The protein below binds the small molecule below.
Small molecule (SMILES): CC(=O)N[C@H]1[C@H](O[C@H]2[C@H](O)[C@@H](NC(C)=O)CO[C@@H]2CO)O[C@H](CO)[C@@H](O)[C@@H]1O

Sequence of chain 3.B:
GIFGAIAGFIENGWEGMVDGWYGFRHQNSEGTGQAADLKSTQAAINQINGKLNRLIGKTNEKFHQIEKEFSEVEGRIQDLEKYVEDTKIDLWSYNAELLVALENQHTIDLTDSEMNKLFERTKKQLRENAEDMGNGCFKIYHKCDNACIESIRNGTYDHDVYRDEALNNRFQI

Sequence of chain 3.A:
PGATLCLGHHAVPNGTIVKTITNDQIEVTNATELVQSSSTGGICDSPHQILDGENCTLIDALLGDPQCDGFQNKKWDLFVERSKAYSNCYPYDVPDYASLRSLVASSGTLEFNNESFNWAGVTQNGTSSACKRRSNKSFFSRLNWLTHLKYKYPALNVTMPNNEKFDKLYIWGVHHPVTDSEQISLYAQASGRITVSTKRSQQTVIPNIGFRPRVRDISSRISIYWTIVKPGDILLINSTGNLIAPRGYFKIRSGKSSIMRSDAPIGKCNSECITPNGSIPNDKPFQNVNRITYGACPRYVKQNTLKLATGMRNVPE

Binding-site contacts:
Ligand atom C6 contacts residue GLU69 of chain 3.B at 4.3 Å.
Ligand atom C3 contacts residue VAL291 of chain 3.A at 4.2 Å (hydrophobic).
Ligand atom C5 contacts residue ASN292 of chain 3.A at 3.7 Å.
Ligand atom C5 contacts residue ASN279 of chain 3.A at 3.6 Å.
Ligand atom C8 contacts residue VAL291 of chain 3.A at 4.2 Å (hydrophobic).
Ligand atom C3 contacts residue ASN279 of chain 3.A at 3.8 Å.
Ligand atom O5 contacts residue VAL291 of chain 3.A at 4.5 Å.
Ligand atom C5 contacts residue VAL291 of chain 3.A at 4.4 Å (hydrophobic).
Ligand atom C8 contacts residue SER39 of chain 3.A at 3.4 Å.
Ligand atom N2 contacts residue ASN279 of chain 3.A at 3.0 Å (h-bond).
Ligand atom C4 contacts residue ASN279 of chain 3.A at 4.2 Å.
Ligand atom C1 contacts residue VAL291 of chain 3.A at 3.5 Å (hydrophobic).
Ligand atom O5 contacts residue ASN292 of chain 3.A at 3.7 Å.
Ligand atom C6 contacts residue ASN292 of chain 3.A at 3.9 Å.
Ligand atom C2 contacts residue VAL291 of chain 3.A at 3.9 Å (hydrophobic).
Ligand atom C2 contacts residue ASN279 of chain 3.A at 2.4 Å.
Ligand atom O5 contacts residue ASN279 of chain 3.A at 2.3 Å (h-bond).
Ligand atom C7 contacts residue GLU69 of chain 3.B at 4.4 Å.
Ligand atom C7 contacts residue VAL291 of chain 3.A at 4.4 Å (hydrophobic).
Ligand atom C1 contacts residue ASN279 of chain 3.A at 1.4 Å.
Ligand atom N2 contacts residue VAL291 of chain 3.A at 3.5 Å (h-bond).
Ligand atom O7 contacts residue ASN279 of chain 3.A at 3.1 Å (h-bond).
Ligand atom C7 contacts residue ASN279 of chain 3.A at 3.3 Å.
Ligand atom C1 contacts residue ASN292 of chain 3.A at 4.0 Å.
Ligand atom C8 contacts residue GLU69 of chain 3.B at 3.2 Å.